Binding-site contacts:
Ligand atom N contacts residue ASN1069 of chain 6.E at 3.0 Å (h-bond).
Ligand atom CD1 contacts residue PHE1068 of chain 6.E at 3.5 Å (hydrophobic).
Ligand atom NZ contacts residue ASP1073 of chain 6.E at 3.3 Å (salt-bridge).
Ligand atom O contacts residue ASN1069 of chain 6.E at 3.0 Å (h-bond).
Ligand atom CZ contacts residue GLN1074 of chain 6.E at 3.4 Å.
Ligand atom C contacts residue THR1065 of chain 6.E at 3.7 Å.
Ligand atom CA contacts residue THR1065 of chain 6.E at 3.4 Å.
Ligand atom CG contacts residue THR1065 of chain 6.E at 3.6 Å.
Ligand atom CZ contacts residue ASP1073 of chain 6.E at 3.6 Å.
Ligand atom CG2 contacts residue PHE1068 of chain 6.E at 3.6 Å (hydrophobic).
Ligand atom C contacts residue THR1065 of chain 6.E at 2.9 Å.
Ligand atom C contacts residue ASN1069 of chain 6.E at 3.7 Å.
Ligand atom CD1 contacts residue ILE1053 of chain 6.E at 3.6 Å (hydrophobic).
Ligand atom O contacts residue THR1065 of chain 6.E at 2.7 Å.
Ligand atom CG2 contacts residue ASN1069 of chain 6.E at 3.3 Å.
Ligand atom CG1 contacts residue PHE1068 of chain 6.E at 3.6 Å (hydrophobic).
Ligand atom CB contacts residue GLN1074 of chain 6.E at 3.7 Å.
Ligand atom NH1 contacts residue ASP1073 of chain 6.E at 3.4 Å (salt-bridge).
Ligand atom NE contacts residue GLN1074 of chain 6.E at 3.6 Å (h-bond).
Ligand atom NH1 contacts residue ASN1069 of chain 6.E at 2.6 Å (h-bond).
Ligand atom OD1 contacts residue LYS431 of chain 6.HD at 2.6 Å (salt-bridge).
Ligand atom NH2 contacts residue ASP1073 of chain 6.E at 3.0 Å (salt-bridge).
Ligand atom CA contacts residue ASN1069 of chain 6.E at 3.4 Å.
Ligand atom CD1 contacts residue LEU1064 of chain 6.E at 3.4 Å (hydrophobic).
Ligand atom CD contacts residue ASN1069 of chain 6.E at 3.7 Å.
Ligand atom CG contacts residue GLN1074 of chain 6.E at 3.5 Å.
Ligand atom CD contacts residue GLN1074 of chain 6.E at 2.8 Å.
Ligand atom CE2 contacts residue GLN1074 of chain 6.E at 3.2 Å.
Ligand atom CB contacts residue THR1065 of chain 6.E at 3.6 Å.
Ligand atom CD2 contacts residue ALA1075 of chain 6.E at 3.6 Å (hydrophobic).
Ligand atom CB contacts residue GLN1074 of chain 6.E at 3.3 Å.
Ligand atom N contacts residue THR1065 of chain 6.E at 2.3 Å (h-bond).
Ligand atom CG contacts residue LYS431 of chain 6.HD at 3.6 Å.
Ligand atom CD2 contacts residue GLN1074 of chain 6.E at 3.2 Å.
Ligand atom CD1 contacts residue THR1065 of chain 6.E at 2.6 Å.
Ligand atom NH1 contacts residue GLN1074 of chain 6.E at 3.8 Å.
Ligand atom CA contacts residue THR1065 of chain 6.E at 2.7 Å.
Ligand atom CD1 contacts residue ARG1049 of chain 6.E at 3.0 Å.
Ligand atom O contacts residue ARG1049 of chain 6.E at 3.0 Å.
Ligand atom O contacts residue THR1065 of chain 6.E at 3.5 Å (h-bond).

The small molecule below binds the protein below.
Small molecule (SMILES): CC[C@H](C)[C@H](NC(=O)[C@@H](NC(=O)[C@H](CC(C)C)NC(=O)[C@@H](N)CCCCN)C(C)C)C(=O)N[C@@H](CC(N)=O)C(=O)N[C@@H](CCCCN)C(=O)N[C@@H](CC(=O)O)C(=O)N[C@@H](CCSC)C(=O)N[C@@H](CCCN=C(N)N)C(=O)N[C@H](C(=O)N[C@@H](CC(=O)O)C(=O)N[C@@H](CC(C)C)C(=O)N[C@@H](Cc1ccccc1)C(=O)N[C@@H](CO)C(=O)N1CCC[C@H]1C(=O)N1CCC[C@H]1C(=O)N[C@H](C=O)CC(N)=O)[C@@H](C)O

Sequence of chain 6.E:
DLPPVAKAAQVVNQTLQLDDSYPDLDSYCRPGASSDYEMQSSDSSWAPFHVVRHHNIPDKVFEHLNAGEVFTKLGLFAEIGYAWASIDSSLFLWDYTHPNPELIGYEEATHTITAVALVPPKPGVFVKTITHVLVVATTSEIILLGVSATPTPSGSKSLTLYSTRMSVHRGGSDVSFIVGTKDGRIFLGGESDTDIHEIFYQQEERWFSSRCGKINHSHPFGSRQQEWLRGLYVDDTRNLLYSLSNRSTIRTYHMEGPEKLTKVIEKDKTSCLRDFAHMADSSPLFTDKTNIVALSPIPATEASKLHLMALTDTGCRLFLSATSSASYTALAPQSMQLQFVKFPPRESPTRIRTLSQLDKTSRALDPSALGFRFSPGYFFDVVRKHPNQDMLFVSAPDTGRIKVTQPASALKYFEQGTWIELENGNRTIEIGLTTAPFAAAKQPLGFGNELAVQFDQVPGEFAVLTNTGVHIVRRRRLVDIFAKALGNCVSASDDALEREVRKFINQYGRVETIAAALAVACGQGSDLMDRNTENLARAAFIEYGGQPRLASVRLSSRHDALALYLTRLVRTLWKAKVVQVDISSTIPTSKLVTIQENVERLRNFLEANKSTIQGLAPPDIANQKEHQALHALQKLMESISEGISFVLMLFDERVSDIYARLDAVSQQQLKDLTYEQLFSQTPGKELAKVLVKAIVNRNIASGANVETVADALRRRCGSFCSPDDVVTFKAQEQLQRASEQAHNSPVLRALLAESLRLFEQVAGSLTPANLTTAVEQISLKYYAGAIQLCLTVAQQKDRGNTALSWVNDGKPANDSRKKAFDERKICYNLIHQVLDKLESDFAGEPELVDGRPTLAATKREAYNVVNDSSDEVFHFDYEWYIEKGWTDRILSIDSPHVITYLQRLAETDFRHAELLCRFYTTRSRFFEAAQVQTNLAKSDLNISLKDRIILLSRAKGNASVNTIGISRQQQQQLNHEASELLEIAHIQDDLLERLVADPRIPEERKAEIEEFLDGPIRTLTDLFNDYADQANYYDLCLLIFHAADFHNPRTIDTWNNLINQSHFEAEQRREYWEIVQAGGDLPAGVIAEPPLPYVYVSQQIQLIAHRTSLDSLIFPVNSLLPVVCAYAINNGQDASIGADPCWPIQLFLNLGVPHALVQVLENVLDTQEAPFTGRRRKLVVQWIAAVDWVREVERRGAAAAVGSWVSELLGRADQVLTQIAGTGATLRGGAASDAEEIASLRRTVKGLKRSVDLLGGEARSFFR

Sequence of chain 6.HD:
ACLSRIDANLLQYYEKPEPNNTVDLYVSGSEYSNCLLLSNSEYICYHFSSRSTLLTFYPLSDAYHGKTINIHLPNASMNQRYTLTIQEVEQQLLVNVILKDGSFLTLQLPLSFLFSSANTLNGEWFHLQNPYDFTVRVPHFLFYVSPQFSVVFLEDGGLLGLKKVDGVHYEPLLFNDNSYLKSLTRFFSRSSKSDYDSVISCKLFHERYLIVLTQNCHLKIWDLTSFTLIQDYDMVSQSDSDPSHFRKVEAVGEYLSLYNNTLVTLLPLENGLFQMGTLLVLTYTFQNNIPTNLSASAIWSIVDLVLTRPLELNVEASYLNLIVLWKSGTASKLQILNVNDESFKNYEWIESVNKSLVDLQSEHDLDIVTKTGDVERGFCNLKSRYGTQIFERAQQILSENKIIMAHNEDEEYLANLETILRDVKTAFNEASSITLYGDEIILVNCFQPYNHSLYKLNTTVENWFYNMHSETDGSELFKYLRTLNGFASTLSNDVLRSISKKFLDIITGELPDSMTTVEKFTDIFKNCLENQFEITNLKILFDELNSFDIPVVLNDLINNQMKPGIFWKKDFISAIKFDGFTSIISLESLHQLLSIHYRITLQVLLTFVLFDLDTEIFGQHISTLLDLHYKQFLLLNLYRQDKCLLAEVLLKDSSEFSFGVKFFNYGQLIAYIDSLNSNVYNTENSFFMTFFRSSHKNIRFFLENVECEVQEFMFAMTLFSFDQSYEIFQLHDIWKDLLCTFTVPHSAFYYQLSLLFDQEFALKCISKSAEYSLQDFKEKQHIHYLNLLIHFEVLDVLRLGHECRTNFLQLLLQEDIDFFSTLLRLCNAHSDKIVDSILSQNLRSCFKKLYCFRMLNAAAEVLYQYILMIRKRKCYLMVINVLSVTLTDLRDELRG